Binding-site contacts:
Ligand atom O4 contacts residue ASP66 of chain 54.G at 4.2 Å.
Ligand atom O5 contacts residue GLN65 of chain 54.G at 3.9 Å.
Ligand atom N2 contacts residue GLN65 of chain 54.G at 4.4 Å.
Ligand atom N2 contacts residue ASN67 of chain 54.E at 3.1 Å (h-bond).
Ligand atom O5 contacts residue TYR60 of chain 54.G at 3.5 Å.
Ligand atom C8 contacts residue GLN65 of chain 54.G at 3.5 Å.
Ligand atom C5 contacts residue TYR60 of chain 54.G at 4.2 Å (hydrophobic).
Ligand atom O3 contacts residue ASN67 of chain 54.E at 4.4 Å.
Ligand atom C3 contacts residue ASP66 of chain 54.G at 4.3 Å.
Ligand atom C8 contacts residue ASN67 of chain 54.E at 3.6 Å.
Ligand atom C1 contacts residue GLN65 of chain 54.G at 3.7 Å.
Ligand atom C6 contacts residue TYR60 of chain 54.G at 3.8 Å (hydrophobic).
Ligand atom O7 contacts residue MET118 of chain 54.E at 3.9 Å.
Ligand atom C4 contacts residue ASP66 of chain 54.G at 3.8 Å.
Ligand atom O6 contacts residue GLN65 of chain 54.G at 4.2 Å.
Ligand atom O7 contacts residue ARG89 of chain 54.E at 4.0 Å.
Ligand atom C3 contacts residue ASN67 of chain 54.E at 3.8 Å.
Ligand atom O7 contacts residue ASN67 of chain 54.E at 4.1 Å.
Ligand atom C6 contacts residue GLN65 of chain 54.G at 4.1 Å.
Ligand atom C3 contacts residue GLN65 of chain 54.G at 4.1 Å.
Ligand atom C1 contacts residue ASN67 of chain 54.E at 1.4 Å.
Ligand atom C6 contacts residue ASP66 of chain 54.G at 4.2 Å.
Ligand atom O5 contacts residue ASN67 of chain 54.E at 2.4 Å (h-bond).
Ligand atom O6 contacts residue ASP66 of chain 54.G at 2.8 Å (salt-bridge).
Ligand atom C2 contacts residue GLN65 of chain 54.G at 3.4 Å.
Ligand atom C2 contacts residue ASN67 of chain 54.E at 2.5 Å.
Ligand atom C5 contacts residue ASN67 of chain 54.E at 3.6 Å.
Ligand atom O3 contacts residue ASP66 of chain 54.G at 3.8 Å.
Ligand atom C4 contacts residue ASN67 of chain 54.E at 4.2 Å.
Ligand atom O3 contacts residue GLN65 of chain 54.G at 3.2 Å.
Ligand atom C7 contacts residue ASN67 of chain 54.E at 3.6 Å.

Sequence of chain 54.G:
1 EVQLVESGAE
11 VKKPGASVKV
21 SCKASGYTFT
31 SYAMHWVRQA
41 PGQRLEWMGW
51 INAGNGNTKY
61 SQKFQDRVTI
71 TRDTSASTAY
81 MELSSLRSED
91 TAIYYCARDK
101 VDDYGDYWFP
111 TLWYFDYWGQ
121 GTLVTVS

Sequence of chain 54.E:
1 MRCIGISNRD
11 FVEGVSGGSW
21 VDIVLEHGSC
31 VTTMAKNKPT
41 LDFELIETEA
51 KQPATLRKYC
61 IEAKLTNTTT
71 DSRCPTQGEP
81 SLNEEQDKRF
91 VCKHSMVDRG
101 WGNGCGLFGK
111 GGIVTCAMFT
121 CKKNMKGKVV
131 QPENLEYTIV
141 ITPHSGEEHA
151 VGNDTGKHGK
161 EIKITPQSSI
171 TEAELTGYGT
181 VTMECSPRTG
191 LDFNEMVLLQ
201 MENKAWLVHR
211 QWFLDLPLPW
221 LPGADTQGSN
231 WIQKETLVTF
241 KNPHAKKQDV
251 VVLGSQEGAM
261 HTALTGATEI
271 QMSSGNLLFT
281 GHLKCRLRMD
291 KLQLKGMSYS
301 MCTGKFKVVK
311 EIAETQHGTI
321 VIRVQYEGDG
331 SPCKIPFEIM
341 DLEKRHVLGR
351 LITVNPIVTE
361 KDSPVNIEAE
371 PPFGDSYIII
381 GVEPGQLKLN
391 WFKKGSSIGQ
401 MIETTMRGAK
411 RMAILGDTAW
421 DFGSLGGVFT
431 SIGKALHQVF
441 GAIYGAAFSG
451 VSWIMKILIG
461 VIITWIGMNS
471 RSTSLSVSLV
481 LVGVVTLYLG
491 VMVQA

This small molecule binds to this protein.
Small molecule (SMILES): CC(=O)N[C@@H]1[C@@H](O)[C@H](O)[C@@H](CO)O[C@H]1O